Sequence of chain 1.A:
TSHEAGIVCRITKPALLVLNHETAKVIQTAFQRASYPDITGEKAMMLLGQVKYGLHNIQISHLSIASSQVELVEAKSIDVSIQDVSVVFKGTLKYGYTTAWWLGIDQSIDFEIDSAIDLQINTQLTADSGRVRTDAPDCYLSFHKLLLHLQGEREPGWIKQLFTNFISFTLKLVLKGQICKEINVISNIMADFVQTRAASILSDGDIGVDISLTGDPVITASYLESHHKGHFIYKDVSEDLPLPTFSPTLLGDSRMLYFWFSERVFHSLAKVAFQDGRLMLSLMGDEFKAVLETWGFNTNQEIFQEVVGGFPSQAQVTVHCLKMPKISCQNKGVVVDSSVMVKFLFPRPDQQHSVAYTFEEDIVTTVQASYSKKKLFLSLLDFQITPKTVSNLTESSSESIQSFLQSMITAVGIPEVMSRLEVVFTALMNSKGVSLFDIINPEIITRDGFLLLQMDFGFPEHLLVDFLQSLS

Binding-site contacts:
Ligand atom O7 contacts residue LEU397 of chain 1.A at 3.6 Å (h-bond).
Ligand atom N2 contacts residue THR398 of chain 1.A at 4.0 Å.
Ligand atom O4 contacts residue GLU403 of chain 1.A at 3.1 Å (salt-bridge).
Ligand atom O7 contacts residue GLU399 of chain 1.A at 3.5 Å (salt-bridge).
Ligand atom C5 contacts residue ASN396 of chain 1.A at 3.6 Å.
Ligand atom C6 contacts residue SER401 of chain 1.A at 3.6 Å.
Ligand atom C1 contacts residue SER401 of chain 1.A at 4.1 Å.
Ligand atom O2 contacts residue SER401 of chain 1.A at 3.3 Å (h-bond).
Ligand atom O7 contacts residue THR398 of chain 1.A at 3.0 Å.
Ligand atom C2 contacts residue THR398 of chain 1.A at 3.7 Å.
Ligand atom C1 contacts residue ASN396 of chain 1.A at 1.5 Å.
Ligand atom O5 contacts residue ASN396 of chain 1.A at 2.4 Å (h-bond).
Ligand atom C6 contacts residue GLU399 of chain 1.A at 3.3 Å.
Ligand atom O2 contacts residue SER402 of chain 1.A at 3.5 Å.
Ligand atom C4 contacts residue GLU399 of chain 1.A at 3.9 Å.
Ligand atom C8 contacts residue ASN396 of chain 1.A at 4.0 Å.
Ligand atom O6 contacts residue GLU399 of chain 1.A at 4.2 Å.
Ligand atom O3 contacts residue GLU403 of chain 1.A at 3.0 Å (salt-bridge).
Ligand atom C7 contacts residue THR398 of chain 1.A at 3.9 Å.
Ligand atom N2 contacts residue ASN396 of chain 1.A at 2.9 Å (h-bond).
Ligand atom C1 contacts residue SER401 of chain 1.A at 3.5 Å.
Ligand atom O7 contacts residue ASN396 of chain 1.A at 4.0 Å.
Ligand atom C2 contacts residue ASN396 of chain 1.A at 2.5 Å.
Ligand atom C7 contacts residue ASN396 of chain 1.A at 3.8 Å.
Ligand atom C7 contacts residue LEU397 of chain 1.A at 4.1 Å (hydrophobic).
Ligand atom O5 contacts residue SER401 of chain 1.A at 2.7 Å (h-bond).
Ligand atom C3 contacts residue ASN396 of chain 1.A at 3.9 Å.
Ligand atom C5 contacts residue GLU399 of chain 1.A at 3.5 Å.
Ligand atom C8 contacts residue LEU397 of chain 1.A at 4.2 Å (hydrophobic).
Ligand atom C4 contacts residue GLU403 of chain 1.A at 4.0 Å.
Ligand atom C1 contacts residue THR398 of chain 1.A at 3.6 Å.
Ligand atom O3 contacts residue GLU399 of chain 1.A at 3.2 Å (salt-bridge).
Ligand atom C5 contacts residue SER401 of chain 1.A at 3.7 Å.
Ligand atom O5 contacts residue THR398 of chain 1.A at 4.1 Å.
Ligand atom O3 contacts residue SER402 of chain 1.A at 3.5 Å.
Ligand atom C3 contacts residue GLU399 of chain 1.A at 3.9 Å.
Ligand atom C3 contacts residue SER401 of chain 1.A at 4.0 Å.
Ligand atom C5 contacts residue ASN396 of chain 1.A at 4.1 Å.
Ligand atom C3 contacts residue GLU403 of chain 1.A at 4.1 Å.
Ligand atom O6 contacts residue SER401 of chain 1.A at 3.3 Å (h-bond).

This small molecule binds to this protein.
Small molecule (SMILES): CC(=O)N[C@H]1[C@@H](O[C@H]2[C@H](O)[C@@H](NC(C)=O)CO[C@@H]2CO[C@@H]2O[C@@H](C)[C@@H](O)[C@@H](O)[C@@H]2O)O[C@H](CO)[C@@H](O)[C@@H]1O